The protein below binds the small molecule below.
Small molecule (SMILES): Nc1nc2c(ncn2[C@H]2C[C@H](O)[C@@H](CO[P](=O)(O)N[P](=O)(O)OP(=O)(O)O)O2)c(=O)[nH]1

Binding-site contacts:
Ligand atom O3' contacts residue LEU415 of chain 1.C at 3.4 Å (h-bond).
Ligand atom C5' contacts residue ASP623 of chain 1.C at 3.4 Å.
Ligand atom N3A contacts residue CA1 of chain 1.M at 4.1 Å.
Ligand atom PB contacts residue SER414 of chain 1.C at 3.9 Å.
Ligand atom N3A contacts residue NA1 of chain 1.N at 4.0 Å.
Ligand atom N7 contacts residue ASN564 of chain 1.C at 3.8 Å.
Ligand atom N2 contacts residue ASN564 of chain 1.C at 3.3 Å (h-bond).
Ligand atom PG contacts residue LYS560 of chain 1.C at 4.0 Å.
Ligand atom O3B contacts residue ARG482 of chain 1.C at 3.5 Å (salt-bridge).
Ligand atom N3A contacts residue ASP623 of chain 1.C at 3.8 Å.
Ligand atom N3 contacts residue ASN564 of chain 1.C at 4.0 Å.
Ligand atom O2G contacts residue ARG482 of chain 1.C at 2.8 Å (salt-bridge).
Ligand atom C2' contacts residue TYR416 of chain 1.C at 3.7 Å (hydrophobic).
Ligand atom O3B contacts residue LYS560 of chain 1.C at 3.6 Å (salt-bridge).
Ligand atom O3' contacts residue PRO417 of chain 1.C at 3.7 Å.
Ligand atom O2A contacts residue ASN564 of chain 1.C at 3.2 Å (h-bond).
Ligand atom O3G contacts residue ARG482 of chain 1.C at 3.0 Å (salt-bridge).
Ligand atom O4' contacts residue THR622 of chain 1.C at 4.0 Å.
Ligand atom O3G contacts residue CA1 of chain 1.M at 3.9 Å.
Ligand atom O3' contacts residue SER414 of chain 1.C at 3.9 Å.
Ligand atom O3' contacts residue TYR416 of chain 1.C at 2.8 Å (h-bond).
Ligand atom O2B contacts residue LEU412 of chain 1.C at 3.5 Å (h-bond).
Ligand atom PG contacts residue ARG482 of chain 1.C at 3.3 Å.
Ligand atom O2G contacts residue LYS560 of chain 1.C at 3.0 Å (salt-bridge).
Ligand atom O2B contacts residue SER414 of chain 1.C at 2.8 Å (h-bond).
Ligand atom O2B contacts residue THR413 of chain 1.C at 3.9 Å.
Ligand atom O2A contacts residue LYS560 of chain 1.C at 3.5 Å.
Ligand atom N2 contacts residue GLY568 of chain 1.C at 4.0 Å.
Ligand atom O1B contacts residue SER414 of chain 1.C at 3.3 Å.
Ligand atom O2B contacts residue NA1 of chain 1.N at 3.3 Å (h-bond).
Ligand atom C5' contacts residue NA1 of chain 1.N at 3.9 Å.
Ligand atom C2 contacts residue ASN564 of chain 1.C at 3.5 Å.
Ligand atom C8 contacts residue ASN564 of chain 1.C at 4.1 Å.
Ligand atom C5 contacts residue ASN564 of chain 1.C at 4.0 Å.
Ligand atom O2B contacts residue CA1 of chain 1.M at 2.4 Å.
Ligand atom C6 contacts residue ASN564 of chain 1.C at 4.0 Å.
Ligand atom N1 contacts residue ASN564 of chain 1.C at 3.9 Å.
Ligand atom O1G contacts residue CA1 of chain 1.M at 2.5 Å.
Ligand atom PG contacts residue CA1 of chain 1.M at 3.6 Å.
Ligand atom PB contacts residue CA1 of chain 1.M at 3.7 Å.

Sequence of chain 1.C:
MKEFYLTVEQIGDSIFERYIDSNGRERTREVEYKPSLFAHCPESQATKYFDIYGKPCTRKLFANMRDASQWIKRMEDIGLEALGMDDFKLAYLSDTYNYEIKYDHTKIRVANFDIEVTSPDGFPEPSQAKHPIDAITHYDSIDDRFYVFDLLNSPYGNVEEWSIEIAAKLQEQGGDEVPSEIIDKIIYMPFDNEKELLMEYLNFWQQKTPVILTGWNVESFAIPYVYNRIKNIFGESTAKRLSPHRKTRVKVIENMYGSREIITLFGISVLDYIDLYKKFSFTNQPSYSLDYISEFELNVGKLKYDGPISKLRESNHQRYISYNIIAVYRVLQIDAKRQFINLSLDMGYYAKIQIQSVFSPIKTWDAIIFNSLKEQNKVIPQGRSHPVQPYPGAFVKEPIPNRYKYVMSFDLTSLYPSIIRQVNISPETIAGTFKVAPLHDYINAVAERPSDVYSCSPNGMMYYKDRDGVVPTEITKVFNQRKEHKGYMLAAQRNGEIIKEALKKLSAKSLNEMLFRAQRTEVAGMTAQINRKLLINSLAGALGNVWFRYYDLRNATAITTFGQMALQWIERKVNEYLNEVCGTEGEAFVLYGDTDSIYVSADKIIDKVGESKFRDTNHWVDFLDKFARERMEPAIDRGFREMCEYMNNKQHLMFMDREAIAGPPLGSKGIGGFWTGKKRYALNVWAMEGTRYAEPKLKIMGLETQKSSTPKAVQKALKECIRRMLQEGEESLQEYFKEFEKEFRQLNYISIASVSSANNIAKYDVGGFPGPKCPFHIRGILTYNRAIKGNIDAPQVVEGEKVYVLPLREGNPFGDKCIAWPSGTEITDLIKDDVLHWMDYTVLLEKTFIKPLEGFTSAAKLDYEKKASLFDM